Sequence of chain 1.A:
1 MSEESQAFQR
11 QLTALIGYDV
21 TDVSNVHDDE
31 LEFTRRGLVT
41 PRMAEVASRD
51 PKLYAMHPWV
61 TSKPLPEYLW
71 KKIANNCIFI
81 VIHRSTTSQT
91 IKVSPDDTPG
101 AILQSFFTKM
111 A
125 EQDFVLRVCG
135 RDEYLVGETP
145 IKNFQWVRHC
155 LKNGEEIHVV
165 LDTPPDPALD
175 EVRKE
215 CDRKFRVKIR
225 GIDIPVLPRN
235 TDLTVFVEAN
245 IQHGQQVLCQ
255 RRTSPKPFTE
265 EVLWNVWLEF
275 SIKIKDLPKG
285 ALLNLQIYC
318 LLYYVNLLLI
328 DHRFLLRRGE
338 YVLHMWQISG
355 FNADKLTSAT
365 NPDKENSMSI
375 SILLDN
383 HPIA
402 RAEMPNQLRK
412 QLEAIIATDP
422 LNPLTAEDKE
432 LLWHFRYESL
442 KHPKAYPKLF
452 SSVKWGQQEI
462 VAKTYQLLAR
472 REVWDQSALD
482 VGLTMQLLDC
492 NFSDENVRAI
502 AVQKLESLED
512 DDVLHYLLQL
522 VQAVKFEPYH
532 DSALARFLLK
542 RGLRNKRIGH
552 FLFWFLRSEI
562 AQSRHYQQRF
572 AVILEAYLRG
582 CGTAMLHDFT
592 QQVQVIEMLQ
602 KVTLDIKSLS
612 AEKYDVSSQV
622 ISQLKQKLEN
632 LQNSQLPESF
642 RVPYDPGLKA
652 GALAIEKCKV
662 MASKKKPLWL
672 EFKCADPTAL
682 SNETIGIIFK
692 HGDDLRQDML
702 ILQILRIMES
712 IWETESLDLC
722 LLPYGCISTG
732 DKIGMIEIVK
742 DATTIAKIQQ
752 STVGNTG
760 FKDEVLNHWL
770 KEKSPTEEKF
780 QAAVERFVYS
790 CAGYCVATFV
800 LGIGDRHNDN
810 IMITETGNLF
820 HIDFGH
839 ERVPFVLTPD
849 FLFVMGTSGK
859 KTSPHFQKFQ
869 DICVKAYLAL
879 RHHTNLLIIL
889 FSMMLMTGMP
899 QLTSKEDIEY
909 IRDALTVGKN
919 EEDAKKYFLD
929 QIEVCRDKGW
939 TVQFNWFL

Binding-site contacts:
Ligand atom C5 contacts residue ILE737 of chain 1.A at 3.8 Å (hydrophobic).
Ligand atom C5 contacts residue ILE821 of chain 1.A at 3.9 Å (hydrophobic).
Ligand atom C9 contacts residue VAL740 of chain 1.A at 3.4 Å (hydrophobic).
Ligand atom C11 contacts residue VAL740 of chain 1.A at 3.7 Å (hydrophobic).
Ligand atom O10 contacts residue MET811 of chain 1.A at 3.6 Å.
Ligand atom O18 contacts residue LYS691 of chain 1.A at 3.5 Å (salt-bridge).
Ligand atom C12 contacts residue TYR725 of chain 1.A at 3.8 Å (hydrophobic).
Ligand atom C19 contacts residue MET662 of chain 1.A at 3.9 Å (hydrophobic).
Ligand atom C11 contacts residue TYR725 of chain 1.A at 3.7 Å (hydrophobic).
Ligand atom C23 contacts residue MET662 of chain 1.A at 3.2 Å (hydrophobic).
Ligand atom C8 contacts residue ILE689 of chain 1.A at 3.9 Å (hydrophobic).
Ligand atom O18 contacts residue TYR725 of chain 1.A at 3.8 Å.
Ligand atom C21 contacts residue TRP670 of chain 1.A at 3.8 Å (hydrophobic).
Ligand atom C4 contacts residue ASP822 of chain 1.A at 3.5 Å.
Ligand atom C22 contacts residue PRO668 of chain 1.A at 3.4 Å (hydrophobic).
Ligand atom C12 contacts residue ILE821 of chain 1.A at 3.6 Å (hydrophobic).
Ligand atom C2 contacts residue ILE821 of chain 1.A at 3.7 Å (hydrophobic).
Ligand atom C16 contacts residue MET662 of chain 1.A at 3.9 Å (hydrophobic).
Ligand atom C20 contacts residue TRP670 of chain 1.A at 3.1 Å (hydrophobic).
Ligand atom C13 contacts residue ILE821 of chain 1.A at 3.8 Å (hydrophobic).
Ligand atom O10 contacts residue VAL740 of chain 1.A at 3.0 Å (h-bond).
Ligand atom C9 contacts residue MET811 of chain 1.A at 3.8 Å (hydrophobic).
Ligand atom O18 contacts residue ASP822 of chain 1.A at 2.9 Å (salt-bridge).
Ligand atom C11 contacts residue GLU738 of chain 1.A at 3.2 Å.
Ligand atom C21 contacts residue MET662 of chain 1.A at 3.3 Å (hydrophobic).
Ligand atom C12 contacts residue GLU738 of chain 1.A at 3.8 Å.
Ligand atom N3 contacts residue ASP822 of chain 1.A at 3.8 Å.
Ligand atom O10 contacts residue PHE819 of chain 1.A at 3.9 Å.
Ligand atom C23 contacts residue PRO668 of chain 1.A at 3.6 Å (hydrophobic).
Ligand atom C9 contacts residue GLU738 of chain 1.A at 3.7 Å.
Ligand atom C8 contacts residue MET811 of chain 1.A at 3.5 Å (hydrophobic).
Ligand atom C19 contacts residue TRP670 of chain 1.A at 3.6 Å (hydrophobic).
Ligand atom N7 contacts residue GLU738 of chain 1.A at 3.7 Å.
Ligand atom C22 contacts residue MET662 of chain 1.A at 2.8 Å (hydrophobic).
Ligand atom C9 contacts residue ILE739 of chain 1.A at 3.6 Å (hydrophobic).
Ligand atom O10 contacts residue GLU738 of chain 1.A at 3.8 Å.
Ligand atom C4 contacts residue ILE821 of chain 1.A at 3.8 Å (hydrophobic).
Ligand atom C20 contacts residue LYS660 of chain 1.A at 3.8 Å.
Ligand atom N3 contacts residue ILE821 of chain 1.A at 3.5 Å.
Ligand atom N7 contacts residue ILE689 of chain 1.A at 3.8 Å.

The protein below binds the small molecule below.
Small molecule (SMILES): O=C(Cc1nc(N2CCOCC2)cc(=O)[nH]1)Nc1ccccc1